The small molecule below binds the protein below.
Small molecule (SMILES): Nc1ncnc2c1ncn2[C@@H]1O[C@H](CO[P](=O)(O)O[P](=O)(O)NP(=O)(O)O)[C@@H](O)[C@H]1O

Binding-site contacts:
Ligand atom C5' contacts residue ALA57 of chain 1.B at 3.5 Å (hydrophobic).
Ligand atom O1B contacts residue ASN176 of chain 1.B at 3.0 Å (h-bond).
Ligand atom N3B contacts residue LYS173 of chain 1.B at 3.4 Å (salt-bridge).
Ligand atom O2A contacts residue VAL63 of chain 1.B at 3.6 Å.
Ligand atom N6 contacts residue GLU125 of chain 1.B at 2.9 Å (salt-bridge).
Ligand atom C6 contacts residue ALA76 of chain 1.B at 3.5 Å (hydrophobic).
Ligand atom PG contacts residue MG1 of chain 1.H at 3.2 Å.
Ligand atom N1 contacts residue MET127 of chain 1.B at 3.0 Å (h-bond).
Ligand atom O3G contacts residue LYS78 of chain 1.B at 3.1 Å (salt-bridge).
Ligand atom C2 contacts residue MET127 of chain 1.B at 3.3 Å (hydrophobic).
Ligand atom O3A contacts residue GLY58 of chain 1.B at 3.5 Å.
Ligand atom O1B contacts residue MG1 of chain 1.H at 2.0 Å.
Ligand atom O2G contacts residue ASP189 of chain 1.B at 2.9 Å (salt-bridge).
Ligand atom O1A contacts residue ASP189 of chain 1.B at 2.9 Å (salt-bridge).
Ligand atom O2' contacts residue SER131 of chain 1.B at 3.1 Å (h-bond).
Ligand atom C5' contacts residue GLY56 of chain 1.B at 3.4 Å.
Ligand atom O3A contacts residue MG1 of chain 1.H at 3.5 Å.
Ligand atom O2A contacts residue GLY58 of chain 1.B at 3.3 Å (h-bond).
Ligand atom O3' contacts residue GLN134 of chain 1.B at 3.4 Å.
Ligand atom N6 contacts residue MET124 of chain 1.B at 3.5 Å (h-bond).
Ligand atom O2G contacts residue ASN176 of chain 1.B at 3.0 Å (h-bond).
Ligand atom O2B contacts residue SER175 of chain 1.B at 3.1 Å (h-bond).
Ligand atom O1G contacts residue LYS173 of chain 1.B at 2.9 Å (salt-bridge).
Ligand atom PG contacts residue ASP171 of chain 1.B at 3.5 Å.
Ligand atom PB contacts residue SER175 of chain 1.B at 3.4 Å.
Ligand atom O2G contacts residue ASP171 of chain 1.B at 3.3 Å (salt-bridge).
Ligand atom O2' contacts residue GLN134 of chain 1.B at 2.7 Å (h-bond).
Ligand atom O2G contacts residue LYS78 of chain 1.B at 3.6 Å.
Ligand atom O2G contacts residue MG1 of chain 1.H at 2.0 Å.
Ligand atom O1A contacts residue LYS78 of chain 1.B at 2.7 Å (salt-bridge).
Ligand atom PB contacts residue MG1 of chain 1.H at 3.1 Å.
Ligand atom O1G contacts residue ASP171 of chain 1.B at 2.5 Å (salt-bridge).
Ligand atom O1A contacts residue MG1 of chain 1.H at 2.1 Å.
Ligand atom PA contacts residue MG1 of chain 1.H at 3.2 Å.
Ligand atom C6 contacts residue LEU178 of chain 1.B at 3.5 Å (hydrophobic).
Ligand atom N6 contacts residue ALA76 of chain 1.B at 3.4 Å.
Ligand atom N6 contacts residue LEU178 of chain 1.B at 3.5 Å.
Ligand atom N3B contacts residue MG1 of chain 1.H at 3.5 Å.
Ligand atom O1B contacts residue SER175 of chain 1.B at 2.8 Å (h-bond).
Ligand atom O4' contacts residue VAL63 of chain 1.B at 3.6 Å.

Sequence of chain 1.B:
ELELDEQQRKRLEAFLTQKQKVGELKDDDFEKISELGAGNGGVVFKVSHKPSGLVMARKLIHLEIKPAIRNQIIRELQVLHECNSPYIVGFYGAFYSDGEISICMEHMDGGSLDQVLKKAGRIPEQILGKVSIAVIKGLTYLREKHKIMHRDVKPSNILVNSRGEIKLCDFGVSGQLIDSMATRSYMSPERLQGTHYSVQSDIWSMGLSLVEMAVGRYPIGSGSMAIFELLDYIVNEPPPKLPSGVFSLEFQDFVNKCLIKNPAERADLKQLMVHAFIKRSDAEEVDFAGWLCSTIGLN